A small-molecule ligand and the protein it binds are described below.
Small molecule (SMILES): CC(=O)N[C@H]1[C@H](O[C@H]2[C@H](O)[C@@H](NC(C)=O)CO[C@@H]2CO)O[C@H](CO)[C@@H](O[C@@H]2O[C@H](CO[C@H]3O[C@H](CO)[C@@H](O)[C@H](O)[C@@H]3O)[C@@H](O)[C@H](O[C@H]3O[C@H](CO)[C@@H](O)[C@H](O)[C@@H]3O)[C@@H]2O)[C@@H]1O

Sequence of chain 1.B:
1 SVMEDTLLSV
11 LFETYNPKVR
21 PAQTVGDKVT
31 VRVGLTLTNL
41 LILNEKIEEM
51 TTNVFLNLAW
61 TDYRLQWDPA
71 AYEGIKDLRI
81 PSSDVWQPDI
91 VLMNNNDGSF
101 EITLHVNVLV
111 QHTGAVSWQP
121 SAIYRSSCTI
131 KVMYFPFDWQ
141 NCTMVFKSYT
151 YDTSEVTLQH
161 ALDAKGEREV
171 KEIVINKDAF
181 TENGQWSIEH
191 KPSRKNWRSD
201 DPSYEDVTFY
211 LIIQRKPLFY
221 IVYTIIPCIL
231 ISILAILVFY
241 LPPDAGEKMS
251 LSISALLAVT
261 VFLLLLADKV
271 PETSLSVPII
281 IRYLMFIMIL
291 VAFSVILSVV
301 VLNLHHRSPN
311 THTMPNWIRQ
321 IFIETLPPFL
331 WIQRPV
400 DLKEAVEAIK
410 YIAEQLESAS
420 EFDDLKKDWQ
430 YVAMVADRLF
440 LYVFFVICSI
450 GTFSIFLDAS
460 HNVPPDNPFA

Binding-site contacts:
Ligand atom O7 contacts residue ARG194 of chain 1.B at 2.8 Å (salt-bridge).
Ligand atom C2 contacts residue ARG194 of chain 1.B at 3.3 Å.
Ligand atom C3 contacts residue PRO467 of chain 1.B at 4.0 Å (hydrophobic).
Ligand atom N2 contacts residue ARG194 of chain 1.B at 3.8 Å.
Ligand atom C2 contacts residue ASN141 of chain 1.B at 2.4 Å.
Ligand atom C6 contacts residue TYR210 of chain 1.B at 4.0 Å (hydrophobic).
Ligand atom C8 contacts residue PRO467 of chain 1.B at 3.2 Å (hydrophobic).
Ligand atom C7 contacts residue ARG194 of chain 1.B at 3.6 Å.
Ligand atom O3 contacts residue PRO467 of chain 1.B at 3.7 Å.
Ligand atom C7 contacts residue ASN196 of chain 1.B at 3.7 Å.
Ligand atom C3 contacts residue ARG194 of chain 1.B at 3.9 Å.
Ligand atom O6 contacts residue PHE468 of chain 1.B at 3.4 Å (h-bond).
Ligand atom C7 contacts residue ASN141 of chain 1.B at 3.5 Å.
Ligand atom C8 contacts residue TRP139 of chain 1.B at 3.7 Å (hydrophobic).
Ligand atom C6 contacts residue PHE468 of chain 1.B at 3.7 Å (hydrophobic).
Ligand atom C5 contacts residue ASN141 of chain 1.B at 3.6 Å.
Ligand atom N2 contacts residue ASN141 of chain 1.B at 2.9 Å (h-bond).
Ligand atom C7 contacts residue PRO467 of chain 1.B at 3.5 Å (hydrophobic).
Ligand atom O5 contacts residue ASN141 of chain 1.B at 2.3 Å (h-bond).
Ligand atom C3 contacts residue ASN141 of chain 1.B at 3.8 Å.
Ligand atom O3 contacts residue PHE468 of chain 1.B at 3.4 Å.
Ligand atom O7 contacts residue TYR210 of chain 1.B at 2.5 Å (h-bond).
Ligand atom C3 contacts residue ALA469 of chain 1.B at 3.4 Å (hydrophobic).
Ligand atom O7 contacts residue TRP139 of chain 1.B at 3.6 Å.
Ligand atom C8 contacts residue PRO464 of chain 1.B at 3.9 Å (hydrophobic).
Ligand atom O5 contacts residue PHE468 of chain 1.B at 3.7 Å.
Ligand atom C7 contacts residue TRP139 of chain 1.B at 3.9 Å (hydrophobic).
Ligand atom C5 contacts residue TYR210 of chain 1.B at 3.6 Å (hydrophobic).
Ligand atom N2 contacts residue PRO467 of chain 1.B at 3.2 Å (h-bond).
Ligand atom C7 contacts residue TYR210 of chain 1.B at 3.6 Å (hydrophobic).
Ligand atom C4 contacts residue ALA469 of chain 1.B at 4.0 Å (hydrophobic).
Ligand atom C8 contacts residue ILE212 of chain 1.B at 3.7 Å (hydrophobic).
Ligand atom O7 contacts residue ASN196 of chain 1.B at 3.1 Å (h-bond).
Ligand atom C1 contacts residue ASN141 of chain 1.B at 1.4 Å.
Ligand atom O3 contacts residue ARG194 of chain 1.B at 3.6 Å.
Ligand atom O4 contacts residue ALA469 of chain 1.B at 3.4 Å (h-bond).
Ligand atom O2 contacts residue SER199 of chain 1.B at 3.9 Å.
Ligand atom O7 contacts residue ASN141 of chain 1.B at 3.8 Å.
Ligand atom C8 contacts residue ASN196 of chain 1.B at 3.5 Å.
Ligand atom O3 contacts residue ALA469 of chain 1.B at 3.9 Å.